Binding-site contacts:
Ligand atom C7 contacts residue TYR525 of chain 1.B at 4.0 Å (hydrophobic).
Ligand atom C3 contacts residue ASN499 of chain 1.B at 3.8 Å.
Ligand atom O6 contacts residue TYR525 of chain 1.B at 4.1 Å.
Ligand atom O7 contacts residue TYR521 of chain 1.B at 2.3 Å (h-bond).
Ligand atom O5 contacts residue TYR525 of chain 1.B at 4.0 Å.
Ligand atom C5 contacts residue TYR525 of chain 1.B at 4.0 Å (hydrophobic).
Ligand atom N2 contacts residue ASN499 of chain 1.B at 2.9 Å (h-bond).
Ligand atom C1 contacts residue TYR525 of chain 1.B at 3.6 Å (hydrophobic).
Ligand atom O7 contacts residue ASN499 of chain 1.B at 4.0 Å.
Ligand atom O6 contacts residue ASN523 of chain 1.B at 2.9 Å (h-bond).
Ligand atom C1 contacts residue ASN499 of chain 1.B at 1.4 Å.
Ligand atom O5 contacts residue ASN523 of chain 1.B at 2.9 Å (h-bond).
Ligand atom C4 contacts residue ASN499 of chain 1.B at 4.1 Å.
Ligand atom C7 contacts residue TYR521 of chain 1.B at 3.5 Å (hydrophobic).
Ligand atom C8 contacts residue TYR525 of chain 1.B at 4.4 Å (hydrophobic).
Ligand atom C2 contacts residue ASN499 of chain 1.B at 2.4 Å.
Ligand atom C5 contacts residue ASN499 of chain 1.B at 3.6 Å.
Ligand atom C8 contacts residue LYS334 of chain 1.B at 4.2 Å.
Ligand atom O5 contacts residue ASN499 of chain 1.B at 2.3 Å (h-bond).
Ligand atom C5 contacts residue ASN523 of chain 1.B at 3.4 Å.
Ligand atom O7 contacts residue TYR525 of chain 1.B at 3.1 Å.
Ligand atom C7 contacts residue ASN499 of chain 1.B at 3.7 Å.
Ligand atom C6 contacts residue ASN523 of chain 1.B at 3.3 Å.
Ligand atom N2 contacts residue TYR521 of chain 1.B at 4.1 Å.
Ligand atom O5 contacts residue TYR521 of chain 1.B at 4.2 Å.
Ligand atom C1 contacts residue ASN523 of chain 1.B at 3.6 Å.

Sequence of chain 1.B:
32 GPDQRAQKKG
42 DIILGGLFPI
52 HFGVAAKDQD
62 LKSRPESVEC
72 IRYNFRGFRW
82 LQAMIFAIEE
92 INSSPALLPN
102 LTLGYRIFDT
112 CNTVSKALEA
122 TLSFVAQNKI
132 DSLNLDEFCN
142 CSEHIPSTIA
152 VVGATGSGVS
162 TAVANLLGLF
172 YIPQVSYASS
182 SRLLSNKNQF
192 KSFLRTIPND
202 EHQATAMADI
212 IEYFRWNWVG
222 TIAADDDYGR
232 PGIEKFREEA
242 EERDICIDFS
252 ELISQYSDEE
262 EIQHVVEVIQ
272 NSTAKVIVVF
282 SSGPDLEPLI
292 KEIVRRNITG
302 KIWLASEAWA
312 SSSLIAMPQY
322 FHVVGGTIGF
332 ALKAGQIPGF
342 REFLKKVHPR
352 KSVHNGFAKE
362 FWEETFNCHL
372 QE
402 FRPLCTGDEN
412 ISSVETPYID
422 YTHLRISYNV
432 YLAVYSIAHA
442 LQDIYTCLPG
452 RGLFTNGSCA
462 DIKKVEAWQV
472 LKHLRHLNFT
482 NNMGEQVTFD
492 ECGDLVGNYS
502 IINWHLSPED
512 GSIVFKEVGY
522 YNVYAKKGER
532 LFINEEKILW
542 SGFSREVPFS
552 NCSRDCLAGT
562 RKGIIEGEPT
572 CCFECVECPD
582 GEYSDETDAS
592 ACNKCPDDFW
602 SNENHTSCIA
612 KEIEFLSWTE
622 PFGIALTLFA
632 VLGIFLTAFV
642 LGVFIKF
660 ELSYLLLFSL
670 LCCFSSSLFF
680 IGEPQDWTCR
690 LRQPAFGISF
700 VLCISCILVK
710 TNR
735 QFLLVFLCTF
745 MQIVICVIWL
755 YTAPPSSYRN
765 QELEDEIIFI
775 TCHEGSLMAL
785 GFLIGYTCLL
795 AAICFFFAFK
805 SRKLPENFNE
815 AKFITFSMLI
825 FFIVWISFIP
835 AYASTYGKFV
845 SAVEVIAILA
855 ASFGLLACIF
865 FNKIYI

This protein binds this small molecule.
Small molecule (SMILES): CC(=O)N[C@H]1[C@H](O[C@H]2[C@H](O)[C@@H](NC(C)=O)CO[C@@H]2CO)O[C@H](CO)[C@@H](O)[C@@H]1O